The protein below binds the small molecule below.
Small molecule (SMILES): Nc1ccn([C@@H]2O[C@H](CO[P](=O)(O)O[C@H]3[C@@H](O)[C@H](n4cnc5c(N)ncnc54)O[C@@H]3CO[P](=O)(O)O[C@H]3[C@@H](O)[C@H](n4cnc5c(=O)nc(N)[nH]c54)O[C@@H]3CO[P](=O)(O)O[C@H]3[C@@H](O)[C@H](n4cnc5c(N)ncnc54)O[C@@H]3CO[P](=O)(O)O[C@H]3[C@@H](O)[C@H](n4cnc5c(N)ncnc54)O[C@@H]3CO[P](=O)(O)O[C@H]3[C@@H](O)[C@H](n4ccc(=O)[nH]c4=O)O[C@@H]3CO[P](=O)(O)O[C@H]3[C@@H](O)[C@H](n4ccc(N)nc4=O)O[C@@H]3CO[P](=O)(O)O[C@H]3[C@@H](O)[C@H](n4ccc(=O)[nH]c4=O)O[C@@H]3CO[P](=O)(O)O[C@H]3[C@@H](O)[C@H](n4cnc5c(=O)nc(N)[nH]c54)O[C@@H]3COPO)[C@@H](O)[C@H]2O)c(=O)n1

Sequence of chain 4.C:
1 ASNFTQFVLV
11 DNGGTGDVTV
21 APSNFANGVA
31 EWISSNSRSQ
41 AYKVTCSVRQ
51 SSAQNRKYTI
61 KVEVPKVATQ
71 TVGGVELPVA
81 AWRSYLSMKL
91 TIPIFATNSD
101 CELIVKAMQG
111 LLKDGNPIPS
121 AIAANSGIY

Binding-site contacts:
Ligand atom OP2 contacts residue SER51 of chain 4.D at 3.5 Å (h-bond).
Ligand atom OP2 contacts residue TYR85 of chain 4.C at 2.9 Å (h-bond).
Ligand atom N7 contacts residue LYS61 of chain 4.C at 3.5 Å.
Ligand atom C5' contacts residue TYR85 of chain 4.C at 3.7 Å (hydrophobic).
Ligand atom O5' contacts residue ARG49 of chain 4.D at 3.6 Å (salt-bridge).
Ligand atom N6 contacts residue THR91 of chain 4.D at 3.4 Å (h-bond).
Ligand atom OP2 contacts residue LYS89 of chain 4.D at 3.5 Å (salt-bridge).
Ligand atom O3' contacts residue SER51 of chain 4.D at 3.4 Å.
Ligand atom P contacts residue SER51 of chain 4.D at 3.4 Å.
Ligand atom O5' contacts residue LYS57 of chain 4.D at 3.1 Å (salt-bridge).
Ligand atom P contacts residue LYS57 of chain 4.D at 3.2 Å.
Ligand atom C6 contacts residue THR45 of chain 4.C at 3.5 Å.
Ligand atom C6 contacts residue TYR85 of chain 4.C at 3.7 Å (hydrophobic).
Ligand atom C5 contacts residue TYR85 of chain 4.C at 3.7 Å (hydrophobic).
Ligand atom N6 contacts residue THR59 of chain 4.C at 2.9 Å (h-bond).
Ligand atom OP1 contacts residue ASN55 of chain 4.D at 3.4 Å (h-bond).
Ligand atom OP1 contacts residue SER52 of chain 4.D at 2.9 Å (h-bond).
Ligand atom OP2 contacts residue ASN55 of chain 4.D at 3.5 Å (h-bond).
Ligand atom N1 contacts residue SER47 of chain 4.C at 2.8 Å (h-bond).
Ligand atom OP1 contacts residue ARG49 of chain 4.D at 2.5 Å (salt-bridge).
Ligand atom O3' contacts residue ARG49 of chain 4.D at 3.0 Å (salt-bridge).
Ligand atom O2' contacts residue GLU63 of chain 4.C at 3.6 Å.
Ligand atom OP1 contacts residue LYS57 of chain 4.D at 2.8 Å.
Ligand atom OP1 contacts residue LYS89 of chain 4.D at 3.3 Å (salt-bridge).
Ligand atom N7 contacts residue THR45 of chain 4.C at 2.5 Å (h-bond).
Ligand atom P contacts residue ARG49 of chain 4.D at 3.2 Å.
Ligand atom C2 contacts residue SER47 of chain 4.C at 3.2 Å.
Ligand atom C5' contacts residue ARG49 of chain 4.D at 3.1 Å.
Ligand atom OP2 contacts residue LYS57 of chain 4.D at 2.6 Å (salt-bridge).
Ligand atom OP2 contacts residue LYS89 of chain 4.D at 3.4 Å (salt-bridge).
Ligand atom N1 contacts residue THR59 of chain 4.C at 3.5 Å.
Ligand atom OP1 contacts residue SER51 of chain 4.D at 2.8 Å (h-bond).
Ligand atom P contacts residue LYS89 of chain 4.D at 3.4 Å.
Ligand atom N6 contacts residue THR45 of chain 4.C at 2.9 Å (h-bond).
Ligand atom OP2 contacts residue LYS43 of chain 4.C at 3.0 Å (salt-bridge).
Ligand atom C8 contacts residue THR45 of chain 4.C at 3.6 Å.
Ligand atom C5 contacts residue THR45 of chain 4.C at 3.2 Å.
Ligand atom N7 contacts residue TYR85 of chain 4.C at 3.6 Å.
Ligand atom C8 contacts residue TYR85 of chain 4.C at 3.7 Å (hydrophobic).
Ligand atom OP2 contacts residue LYS57 of chain 4.D at 3.2 Å (salt-bridge).

Sequence of chain 4.D:
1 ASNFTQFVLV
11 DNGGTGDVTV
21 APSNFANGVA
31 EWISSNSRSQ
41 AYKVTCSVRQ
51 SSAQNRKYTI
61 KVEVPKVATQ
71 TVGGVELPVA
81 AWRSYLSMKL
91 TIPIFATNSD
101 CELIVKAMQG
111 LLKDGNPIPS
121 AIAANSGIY